The protein below binds the small molecule below.
Small molecule (SMILES): NC(=[NH2+])NCCC[C@H](NC(=O)[C@@H]1CCCN1C(=O)[C@H](N)Cc1ccccc1)[C@H](O)CCl

Binding-site contacts:
Ligand atom CZ1 contacts residue GLY228 of chain 1.B at 3.7 Å.
Ligand atom CD1 contacts residue TRP227 of chain 1.B at 3.8 Å (hydrophobic).
Ligand atom CB2 contacts residue SER226 of chain 1.B at 3.5 Å.
Ligand atom O2 contacts residue SER205 of chain 1.B at 2.3 Å (h-bond).
Ligand atom NH2 contacts residue ALA200 of chain 1.B at 3.1 Å (h-bond).
Ligand atom O2 contacts residue HIS43 of chain 1.B at 3.7 Å.
Ligand atom NH2 contacts residue GLY238 of chain 1.B at 3.6 Å.
Ligand atom CE1 contacts residue LEU96 of chain 1.B at 3.7 Å (hydrophobic).
Ligand atom CD3 contacts residue TRP227 of chain 1.B at 3.6 Å (hydrophobic).
Ligand atom CA2 contacts residue SER205 of chain 1.B at 2.4 Å.
Ligand atom O contacts residue GLY228 of chain 1.B at 2.8 Å (h-bond).
Ligand atom CB1 contacts residue HIS43 of chain 1.B at 3.6 Å.
Ligand atom CG1 contacts residue TYR47 of chain 1.B at 3.7 Å (hydrophobic).
Ligand atom CD1 contacts residue ILE179 of chain 1.B at 3.6 Å (hydrophobic).
Ligand atom N2 contacts residue HIS43 of chain 1.B at 3.1 Å (h-bond).
Ligand atom NE contacts residue GLY228 of chain 1.B at 3.7 Å.
Ligand atom N contacts residue GLY228 of chain 1.B at 2.7 Å (h-bond).
Ligand atom CA contacts residue GLY228 of chain 1.B at 3.2 Å.
Ligand atom C2 contacts residue HIS43 of chain 1.B at 2.6 Å.
Ligand atom CB1 contacts residue LEU96 of chain 1.B at 3.6 Å (hydrophobic).
Ligand atom NE contacts residue ALA200 of chain 1.B at 3.8 Å.
Ligand atom NH1 contacts residue ASP199 of chain 1.B at 3.0 Å (salt-bridge).
Ligand atom C contacts residue GLY228 of chain 1.B at 3.4 Å.
Ligand atom NH1 contacts residue ALA200 of chain 1.B at 3.0 Å (h-bond).
Ligand atom C3 contacts residue HIS43 of chain 1.B at 1.5 Å.
Ligand atom O contacts residue TRP227 of chain 1.B at 3.5 Å.
Ligand atom CA2 contacts residue HIS43 of chain 1.B at 3.4 Å.
Ligand atom N2 contacts residue SER226 of chain 1.B at 3.0 Å (h-bond).
Ligand atom N2 contacts residue SER205 of chain 1.B at 3.2 Å (h-bond).
Ligand atom NH2 contacts residue ASP199 of chain 1.B at 3.0 Å (salt-bridge).
Ligand atom NH1 contacts residue GLY230 of chain 1.B at 3.0 Å (h-bond).
Ligand atom C2 contacts residue SER205 of chain 1.B at 1.4 Å.
Ligand atom C3 contacts residue SER205 of chain 1.B at 2.5 Å.
Ligand atom CD3 contacts residue GLY228 of chain 1.B at 3.7 Å.
Ligand atom CB contacts residue GLY228 of chain 1.B at 3.1 Å.
Ligand atom CZ1 contacts residue ALA200 of chain 1.B at 3.0 Å (hydrophobic).
Ligand atom O2 contacts residue GLY203 of chain 1.B at 3.2 Å (h-bond).
Ligand atom CA2 contacts residue SER226 of chain 1.B at 3.6 Å.
Ligand atom NH2 contacts residue TRP227 of chain 1.B at 3.6 Å.
Ligand atom CB2 contacts residue SER205 of chain 1.B at 2.6 Å.

Sequence of chain 1.B:
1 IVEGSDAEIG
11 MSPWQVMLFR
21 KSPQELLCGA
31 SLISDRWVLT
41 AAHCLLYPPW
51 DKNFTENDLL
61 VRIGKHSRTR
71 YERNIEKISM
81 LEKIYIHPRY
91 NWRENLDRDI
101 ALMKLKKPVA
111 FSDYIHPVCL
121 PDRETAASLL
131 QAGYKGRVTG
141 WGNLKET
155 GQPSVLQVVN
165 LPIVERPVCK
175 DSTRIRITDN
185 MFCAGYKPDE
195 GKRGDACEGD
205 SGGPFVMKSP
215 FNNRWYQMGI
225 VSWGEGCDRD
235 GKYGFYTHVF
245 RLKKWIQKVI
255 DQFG